Binding-site contacts:
Ligand atom C contacts residue PHE57 of chain 1.XB at 4.1 Å (hydrophobic).
Ligand atom C12 contacts residue PRO55 of chain 1.XB at 4.1 Å (hydrophobic).
Ligand atom C12 contacts residue LYS54 of chain 1.XB at 4.1 Å.
Ligand atom O2 contacts residue LYS54 of chain 1.XB at 3.4 Å (salt-bridge).
Ligand atom O1 contacts residue SPD1 of chain 1.UE at 3.2 Å (h-bond).
Ligand atom O2 contacts residue PRO55 of chain 1.XB at 3.4 Å.
Ligand atom C11 contacts residue SPD1 of chain 1.UE at 4.1 Å.
Ligand atom C13 contacts residue PRO55 of chain 1.XB at 4.0 Å (hydrophobic).
Ligand atom N contacts residue SPD1 of chain 1.UE at 4.2 Å.

A protein and the small-molecule ligand that binds it are described below.
Small molecule (SMILES): C[C@@H]1C[C@@H]([C@H](O)CC2CC(=O)NC(=O)C2)C(=O)[C@@H](C)C1

Sequence of chain 1.XB:
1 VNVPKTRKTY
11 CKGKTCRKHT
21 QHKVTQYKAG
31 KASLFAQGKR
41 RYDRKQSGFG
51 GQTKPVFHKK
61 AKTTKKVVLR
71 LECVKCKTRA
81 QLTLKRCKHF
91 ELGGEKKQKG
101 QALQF